This small molecule binds to this protein.
Small molecule (SMILES): CC(=O)N[C@@H]1[C@@H](O)[C@H](O)[C@@H](CO)O[C@H]1O

Binding-site contacts:
Ligand atom C4 contacts residue MET151 of chain 1.B at 3.5 Å (hydrophobic).
Ligand atom C3 contacts residue ASN154 of chain 1.B at 3.9 Å.
Ligand atom O5 contacts residue ASN154 of chain 1.B at 2.4 Å (h-bond).
Ligand atom C4 contacts residue ASN154 of chain 1.B at 4.2 Å.
Ligand atom C1 contacts residue ASN154 of chain 1.B at 1.4 Å.
Ligand atom O5 contacts residue MET151 of chain 1.B at 3.7 Å.
Ligand atom O7 contacts residue ASN154 of chain 1.B at 4.3 Å.
Ligand atom O4 contacts residue MET151 of chain 1.B at 4.4 Å.
Ligand atom C3 contacts residue MET151 of chain 1.B at 4.1 Å (hydrophobic).
Ligand atom N2 contacts residue ASN154 of chain 1.B at 2.9 Å.
Ligand atom C1 contacts residue MET151 of chain 1.B at 4.2 Å (hydrophobic).
Ligand atom C8 contacts residue ASN154 of chain 1.B at 3.0 Å.
Ligand atom C5 contacts residue MET151 of chain 1.B at 4.1 Å (hydrophobic).
Ligand atom C2 contacts residue MET151 of chain 1.B at 4.0 Å (hydrophobic).
Ligand atom O3 contacts residue MET151 of chain 1.B at 4.2 Å.
Ligand atom C7 contacts residue ASN154 of chain 1.B at 3.4 Å.
Ligand atom C2 contacts residue ASN154 of chain 1.B at 2.5 Å.
Ligand atom C5 contacts residue ASN154 of chain 1.B at 3.7 Å.

Sequence of chain 1.B:
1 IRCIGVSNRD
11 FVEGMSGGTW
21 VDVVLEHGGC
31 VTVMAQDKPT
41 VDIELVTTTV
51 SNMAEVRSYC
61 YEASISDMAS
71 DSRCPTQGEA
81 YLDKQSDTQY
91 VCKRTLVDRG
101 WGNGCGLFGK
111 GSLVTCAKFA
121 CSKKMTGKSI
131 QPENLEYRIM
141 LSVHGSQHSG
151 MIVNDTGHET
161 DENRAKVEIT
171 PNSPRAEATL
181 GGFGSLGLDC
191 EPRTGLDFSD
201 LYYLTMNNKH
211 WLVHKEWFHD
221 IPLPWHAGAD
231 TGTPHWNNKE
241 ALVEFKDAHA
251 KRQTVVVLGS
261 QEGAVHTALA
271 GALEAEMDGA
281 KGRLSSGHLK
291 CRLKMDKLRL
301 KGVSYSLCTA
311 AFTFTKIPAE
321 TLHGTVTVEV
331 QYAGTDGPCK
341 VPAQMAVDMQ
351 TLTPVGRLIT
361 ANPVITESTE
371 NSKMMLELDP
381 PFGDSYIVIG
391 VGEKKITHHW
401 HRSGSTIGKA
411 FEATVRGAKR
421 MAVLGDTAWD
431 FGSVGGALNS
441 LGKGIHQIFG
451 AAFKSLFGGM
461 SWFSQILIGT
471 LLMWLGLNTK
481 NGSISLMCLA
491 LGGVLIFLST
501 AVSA